A small-molecule ligand and the protein it binds are described below.
Small molecule (SMILES): CC(=O)N[C@@H]1[C@@H](O)[C@H](O)[C@@H](CO)O[C@H]1O

Sequence of chain 1.D:
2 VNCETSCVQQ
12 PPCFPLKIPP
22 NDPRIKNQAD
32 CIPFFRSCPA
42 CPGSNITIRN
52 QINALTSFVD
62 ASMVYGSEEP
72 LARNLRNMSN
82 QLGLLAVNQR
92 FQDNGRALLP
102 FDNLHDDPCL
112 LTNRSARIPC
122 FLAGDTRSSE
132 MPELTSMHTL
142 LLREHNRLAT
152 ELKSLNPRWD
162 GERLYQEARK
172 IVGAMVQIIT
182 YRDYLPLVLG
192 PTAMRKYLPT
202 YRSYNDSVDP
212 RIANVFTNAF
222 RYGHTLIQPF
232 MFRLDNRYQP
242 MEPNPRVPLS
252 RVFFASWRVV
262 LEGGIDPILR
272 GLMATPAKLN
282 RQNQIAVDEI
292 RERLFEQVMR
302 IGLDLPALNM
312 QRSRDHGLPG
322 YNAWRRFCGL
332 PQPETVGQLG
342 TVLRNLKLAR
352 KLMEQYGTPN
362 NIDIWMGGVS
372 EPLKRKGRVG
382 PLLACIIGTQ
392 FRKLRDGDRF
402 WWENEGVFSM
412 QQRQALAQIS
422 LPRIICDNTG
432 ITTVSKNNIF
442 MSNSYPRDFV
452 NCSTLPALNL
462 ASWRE

Binding-site contacts:
Ligand atom O7 contacts residue ASN78 of chain 1.D at 3.8 Å.
Ligand atom O5 contacts residue ASN78 of chain 1.D at 2.2 Å (h-bond).
Ligand atom O7 contacts residue ALA87 of chain 1.D at 3.3 Å.
Ligand atom C2 contacts residue ASN78 of chain 1.D at 2.7 Å.
Ligand atom C3 contacts residue GLN90 of chain 1.D at 4.1 Å.
Ligand atom O6 contacts residue ASN78 of chain 1.D at 4.5 Å.
Ligand atom O5 contacts residue ASN81 of chain 1.D at 3.1 Å (h-bond).
Ligand atom C1 contacts residue ASN78 of chain 1.D at 1.6 Å.
Ligand atom O7 contacts residue LEU86 of chain 1.D at 4.2 Å.
Ligand atom C3 contacts residue ASN78 of chain 1.D at 4.0 Å.
Ligand atom C2 contacts residue GLN90 of chain 1.D at 4.4 Å.
Ligand atom C8 contacts residue GLN90 of chain 1.D at 3.7 Å.
Ligand atom O5 contacts residue LEU85 of chain 1.D at 4.5 Å.
Ligand atom C8 contacts residue ALA87 of chain 1.D at 3.8 Å (hydrophobic).
Ligand atom C6 contacts residue ASN81 of chain 1.D at 4.0 Å.
Ligand atom N2 contacts residue ASN78 of chain 1.D at 3.3 Å (h-bond).
Ligand atom C7 contacts residue GLN90 of chain 1.D at 3.5 Å.
Ligand atom N2 contacts residue GLN90 of chain 1.D at 3.9 Å.
Ligand atom C8 contacts residue VAL88 of chain 1.D at 3.9 Å (hydrophobic).
Ligand atom C7 contacts residue VAL88 of chain 1.D at 3.8 Å (hydrophobic).
Ligand atom C1 contacts residue ASN81 of chain 1.D at 3.6 Å.
Ligand atom C5 contacts residue ASN81 of chain 1.D at 3.7 Å.
Ligand atom O6 contacts residue LEU85 of chain 1.D at 3.9 Å.
Ligand atom O7 contacts residue GLN90 of chain 1.D at 3.6 Å.
Ligand atom C5 contacts residue ASN78 of chain 1.D at 3.6 Å.
Ligand atom C7 contacts residue ASN78 of chain 1.D at 3.8 Å.
Ligand atom O7 contacts residue VAL88 of chain 1.D at 2.9 Å (h-bond).
Ligand atom O3 contacts residue GLN90 of chain 1.D at 3.0 Å (h-bond).
Ligand atom C1 contacts residue SER80 of chain 1.D at 4.5 Å.
Ligand atom C6 contacts residue ASN78 of chain 1.D at 4.5 Å.
Ligand atom C4 contacts residue ASN78 of chain 1.D at 4.2 Å.
Ligand atom C7 contacts residue ALA87 of chain 1.D at 4.0 Å (hydrophobic).